Sequence of chain 1.M:
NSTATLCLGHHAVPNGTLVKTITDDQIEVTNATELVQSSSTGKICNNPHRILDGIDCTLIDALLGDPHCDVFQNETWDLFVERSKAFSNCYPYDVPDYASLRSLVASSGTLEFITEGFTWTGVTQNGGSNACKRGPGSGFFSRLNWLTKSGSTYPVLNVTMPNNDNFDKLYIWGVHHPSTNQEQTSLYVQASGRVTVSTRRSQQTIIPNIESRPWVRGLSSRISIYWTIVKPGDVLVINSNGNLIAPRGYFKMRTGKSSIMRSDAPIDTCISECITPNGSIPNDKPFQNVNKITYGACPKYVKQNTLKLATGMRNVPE

Binding-site contacts:
Ligand atom O7 contacts residue ASN74 of chain 1.M at 3.5 Å (h-bond).
Ligand atom C4 contacts residue ASN74 of chain 1.M at 3.6 Å.
Ligand atom O5 contacts residue ASN74 of chain 1.M at 2.5 Å (h-bond).
Ligand atom C7 contacts residue ASN74 of chain 1.M at 3.8 Å.
Ligand atom N2 contacts residue ASN74 of chain 1.M at 3.4 Å (h-bond).
Ligand atom C6 contacts residue GLU112 of chain 1.M at 3.9 Å.
Ligand atom C6 contacts residue ASN74 of chain 1.M at 3.1 Å.
Ligand atom O5 contacts residue GLU112 of chain 1.M at 3.7 Å.
Ligand atom C5 contacts residue GLU112 of chain 1.M at 3.8 Å.
Ligand atom O6 contacts residue ASN74 of chain 1.M at 2.7 Å (h-bond).
Ligand atom C2 contacts residue ASN74 of chain 1.M at 2.5 Å.
Ligand atom C3 contacts residue ASN74 of chain 1.M at 3.6 Å.
Ligand atom C1 contacts residue ASN74 of chain 1.M at 1.4 Å.
Ligand atom O5 contacts residue PHE113 of chain 1.M at 3.9 Å.
Ligand atom C5 contacts residue ASN74 of chain 1.M at 3.2 Å.
Ligand atom C1 contacts residue PHE113 of chain 1.M at 4.0 Å (hydrophobic).

The protein below binds the small molecule below.
Small molecule (SMILES): CC(=O)N[C@@H]1[C@@H](O)[C@H](O)[C@@H](CO)O[C@H]1O